Binding-site contacts:
Ligand atom C7 contacts residue ILE156 of chain 1.B at 4.4 Å (hydrophobic).
Ligand atom C5 contacts residue LYS155 of chain 1.B at 3.5 Å.
Ligand atom O8 contacts residue ALA129 of chain 1.B at 3.9 Å.
Ligand atom O8 contacts residue ALA153 of chain 1.B at 2.9 Å (h-bond).
Ligand atom O9 contacts residue ALA153 of chain 1.B at 3.4 Å (h-bond).
Ligand atom C5 contacts residue GLY154 of chain 1.B at 3.3 Å.
Ligand atom O8 contacts residue GLU150 of chain 1.B at 2.8 Å (salt-bridge).
Ligand atom C5 contacts residue ALA153 of chain 1.B at 3.0 Å (hydrophobic).
Ligand atom C4 contacts residue ALA153 of chain 1.B at 3.6 Å (hydrophobic).
Ligand atom O12 contacts residue GLU150 of chain 1.B at 4.0 Å.
Ligand atom C2 contacts residue GLU150 of chain 1.B at 3.0 Å.
Ligand atom O10 contacts residue ARG146 of chain 1.B at 4.3 Å.
Ligand atom C4 contacts residue ILE156 of chain 1.B at 4.3 Å (hydrophobic).
Ligand atom C1 contacts residue ALA153 of chain 1.B at 2.9 Å (hydrophobic).
Ligand atom C1 contacts residue GLU150 of chain 1.B at 3.3 Å.
Ligand atom C7 contacts residue GLU150 of chain 1.B at 4.0 Å.
Ligand atom C5 contacts residue ILE156 of chain 1.B at 4.1 Å (hydrophobic).
Ligand atom C4 contacts residue GLU150 of chain 1.B at 3.9 Å.
Ligand atom C3 contacts residue ALA153 of chain 1.B at 3.4 Å (hydrophobic).
Ligand atom C2 contacts residue ALA153 of chain 1.B at 3.3 Å (hydrophobic).
Ligand atom O8 contacts residue PRO151 of chain 1.B at 4.2 Å.
Ligand atom C3 contacts residue GLU150 of chain 1.B at 4.2 Å.
Ligand atom O10 contacts residue ILE156 of chain 1.B at 3.9 Å.

A small-molecule ligand and the protein it binds are described below.
Small molecule (SMILES): C[C@@H](CCC(=O)O)C(=O)O

Sequence of chain 1.B:
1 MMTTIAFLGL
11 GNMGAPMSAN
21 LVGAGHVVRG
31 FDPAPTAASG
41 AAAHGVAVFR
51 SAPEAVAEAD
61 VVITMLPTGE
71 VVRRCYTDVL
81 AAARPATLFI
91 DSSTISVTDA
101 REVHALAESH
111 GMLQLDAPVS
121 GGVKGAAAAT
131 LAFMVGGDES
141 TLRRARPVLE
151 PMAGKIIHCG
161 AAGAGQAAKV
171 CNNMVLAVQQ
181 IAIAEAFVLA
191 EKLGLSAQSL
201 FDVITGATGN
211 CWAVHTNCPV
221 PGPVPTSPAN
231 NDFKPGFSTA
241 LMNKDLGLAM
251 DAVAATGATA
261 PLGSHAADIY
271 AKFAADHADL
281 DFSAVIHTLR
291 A